The protein below binds the small molecule below.
Small molecule (SMILES): OC[C@H]1O[C@@](CO)(O[C@H]2O[C@H](CO)[C@@H](O)[C@H](O)[C@H]2O)[C@@H](O)[C@@H]1O

Sequence of chain 1.A:
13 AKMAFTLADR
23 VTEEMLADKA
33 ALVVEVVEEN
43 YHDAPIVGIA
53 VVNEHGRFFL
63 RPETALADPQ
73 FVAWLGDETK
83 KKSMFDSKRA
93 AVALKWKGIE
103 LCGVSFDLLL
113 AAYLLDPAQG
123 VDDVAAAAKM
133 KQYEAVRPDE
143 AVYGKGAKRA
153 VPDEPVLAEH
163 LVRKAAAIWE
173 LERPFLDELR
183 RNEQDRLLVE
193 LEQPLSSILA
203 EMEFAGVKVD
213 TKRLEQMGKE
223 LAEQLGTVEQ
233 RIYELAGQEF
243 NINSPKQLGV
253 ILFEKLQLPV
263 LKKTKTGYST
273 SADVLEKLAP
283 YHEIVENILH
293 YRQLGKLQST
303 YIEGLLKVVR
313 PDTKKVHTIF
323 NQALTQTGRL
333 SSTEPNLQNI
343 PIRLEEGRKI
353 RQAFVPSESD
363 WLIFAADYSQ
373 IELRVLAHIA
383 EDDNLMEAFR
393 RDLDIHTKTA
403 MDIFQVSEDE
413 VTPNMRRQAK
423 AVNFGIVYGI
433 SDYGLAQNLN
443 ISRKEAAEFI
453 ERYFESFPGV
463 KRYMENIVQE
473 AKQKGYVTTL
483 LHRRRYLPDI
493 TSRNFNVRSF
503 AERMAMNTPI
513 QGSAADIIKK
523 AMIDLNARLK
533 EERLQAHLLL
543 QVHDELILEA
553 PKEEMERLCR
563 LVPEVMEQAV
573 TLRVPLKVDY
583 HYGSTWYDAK

Binding-site contacts:
Ligand atom O1 contacts residue GLU504 of chain 1.A at 3.9 Å.
Ligand atom C1 contacts residue GLU504 of chain 1.A at 3.5 Å.
Ligand atom C2 contacts residue GLU504 of chain 1.A at 3.5 Å.
Ligand atom C1 contacts residue GLU504 of chain 1.A at 4.3 Å.
Ligand atom O4 contacts residue LYS474 of chain 1.A at 2.7 Å (salt-bridge).
Ligand atom C3 contacts residue GLU504 of chain 1.A at 3.6 Å.
Ligand atom O3 contacts residue ARG500 of chain 1.A at 3.8 Å.
Ligand atom O3 contacts residue ILE492 of chain 1.A at 4.5 Å.
Ligand atom O3 contacts residue GLU504 of chain 1.A at 3.6 Å.
Ligand atom C4 contacts residue GLN471 of chain 1.A at 3.8 Å.
Ligand atom C5 contacts residue GLN471 of chain 1.A at 3.7 Å.
Ligand atom C2 contacts residue ARG500 of chain 1.A at 4.2 Å.
Ligand atom O3 contacts residue LYS474 of chain 1.A at 3.5 Å (salt-bridge).
Ligand atom O3 contacts residue GLN471 of chain 1.A at 4.5 Å.
Ligand atom C3 contacts residue GLN471 of chain 1.A at 4.3 Å.
Ligand atom C4 contacts residue LYS474 of chain 1.A at 3.7 Å.
Ligand atom O2 contacts residue GLU504 of chain 1.A at 2.5 Å (salt-bridge).
Ligand atom C3 contacts residue LYS474 of chain 1.A at 4.2 Å.
Ligand atom O4 contacts residue GLU467 of chain 1.A at 3.5 Å.
Ligand atom C6 contacts residue GLN471 of chain 1.A at 4.1 Å.
Ligand atom O2 contacts residue GLU504 of chain 1.A at 3.9 Å.
Ligand atom O3 contacts residue VAL470 of chain 1.A at 3.9 Å.
Ligand atom O4 contacts residue GLN471 of chain 1.A at 2.9 Å (h-bond).
Ligand atom O2 contacts residue ARG500 of chain 1.A at 3.2 Å (salt-bridge).